Binding-site contacts:
Ligand atom N2 contacts residue LEU176 of chain 1.A at 3.4 Å.
Ligand atom C13 contacts residue LYS63 of chain 1.A at 3.9 Å.
Ligand atom C9 contacts residue VAL43 of chain 1.A at 3.7 Å (hydrophobic).
Ligand atom O1 contacts residue LEU35 of chain 1.A at 3.5 Å (h-bond).
Ligand atom C6 contacts residue ALA61 of chain 1.A at 3.8 Å (hydrophobic).
Ligand atom C15 contacts residue GLU80 of chain 1.A at 3.2 Å.
Ligand atom C19 contacts residue GLY117 of chain 1.A at 3.6 Å.
Ligand atom C5 contacts residue LEU176 of chain 1.A at 3.5 Å (hydrophobic).
Ligand atom C18 contacts residue CYS114 of chain 1.A at 3.2 Å (hydrophobic).
Ligand atom C15 contacts residue VAL109 of chain 1.A at 3.8 Å (hydrophobic).
Ligand atom N2 contacts residue GLU112 of chain 1.A at 3.9 Å.
Ligand atom C6 contacts residue CYS114 of chain 1.A at 3.6 Å (hydrophobic).
Ligand atom C6 contacts residue LEU176 of chain 1.A at 3.4 Å (hydrophobic).
Ligand atom C14 contacts residue LYS63 of chain 1.A at 3.6 Å.
Ligand atom C14 contacts residue GLU80 of chain 1.A at 3.4 Å.
Ligand atom C12 contacts residue VAL111 of chain 1.A at 3.5 Å (hydrophobic).
Ligand atom C4 contacts residue CYS114 of chain 1.A at 3.4 Å (hydrophobic).
Ligand atom C5 contacts residue CYS114 of chain 1.A at 3.7 Å (hydrophobic).
Ligand atom C7 contacts residue ALA61 of chain 1.A at 3.7 Å (hydrophobic).
Ligand atom C11 contacts residue VAL111 of chain 1.A at 3.6 Å (hydrophobic).
Ligand atom N1 contacts residue PHE113 of chain 1.A at 3.6 Å.
Ligand atom C7 contacts residue LEU176 of chain 1.A at 3.5 Å (hydrophobic).
Ligand atom C19 contacts residue LEU35 of chain 1.A at 3.9 Å (hydrophobic).
Ligand atom C18 contacts residue GLY117 of chain 1.A at 3.5 Å.
Ligand atom C10 contacts residue VAL43 of chain 1.A at 3.8 Å (hydrophobic).
Ligand atom C18 contacts residue LEU35 of chain 1.A at 3.9 Å (hydrophobic).
Ligand atom C21 contacts residue GLY117 of chain 1.A at 3.9 Å.
Ligand atom C8 contacts residue LEU176 of chain 1.A at 3.5 Å (hydrophobic).
Ligand atom N2 contacts residue PHE113 of chain 1.A at 3.8 Å.
Ligand atom C6 contacts residue GLU112 of chain 1.A at 3.1 Å.
Ligand atom N3 contacts residue LEU176 of chain 1.A at 3.6 Å.
Ligand atom N4 contacts residue VAL43 of chain 1.A at 3.8 Å.
Ligand atom C20 contacts residue LYS115 of chain 1.A at 3.0 Å.
Ligand atom C15 contacts residue LYS63 of chain 1.A at 3.3 Å.
Ligand atom N2 contacts residue CYS114 of chain 1.A at 2.9 Å (h-bond).
Ligand atom C11 contacts residue VAL43 of chain 1.A at 3.6 Å (hydrophobic).
Ligand atom N5 contacts residue LYS63 of chain 1.A at 3.7 Å.
Ligand atom N5 contacts residue GLU80 of chain 1.A at 2.7 Å (salt-bridge).
Ligand atom C4 contacts residue GLY117 of chain 1.A at 3.8 Å.
Ligand atom N1 contacts residue CYS114 of chain 1.A at 2.7 Å (h-bond).

This small molecule binds to this protein.
Small molecule (SMILES): COc1cc(Nc2nccc(N(C)c3ccc4c(C)n[nH]c4c3)n2)cc(OC)c1OC

Sequence of chain 1.A:
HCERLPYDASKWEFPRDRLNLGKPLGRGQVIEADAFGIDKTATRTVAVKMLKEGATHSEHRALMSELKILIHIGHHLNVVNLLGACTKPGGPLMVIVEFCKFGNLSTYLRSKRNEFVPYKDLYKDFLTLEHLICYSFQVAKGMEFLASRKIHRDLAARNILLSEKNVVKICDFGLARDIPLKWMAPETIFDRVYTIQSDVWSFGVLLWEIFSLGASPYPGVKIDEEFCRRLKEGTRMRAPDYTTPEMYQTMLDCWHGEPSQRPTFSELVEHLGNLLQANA